Sequence of chain 1.A:
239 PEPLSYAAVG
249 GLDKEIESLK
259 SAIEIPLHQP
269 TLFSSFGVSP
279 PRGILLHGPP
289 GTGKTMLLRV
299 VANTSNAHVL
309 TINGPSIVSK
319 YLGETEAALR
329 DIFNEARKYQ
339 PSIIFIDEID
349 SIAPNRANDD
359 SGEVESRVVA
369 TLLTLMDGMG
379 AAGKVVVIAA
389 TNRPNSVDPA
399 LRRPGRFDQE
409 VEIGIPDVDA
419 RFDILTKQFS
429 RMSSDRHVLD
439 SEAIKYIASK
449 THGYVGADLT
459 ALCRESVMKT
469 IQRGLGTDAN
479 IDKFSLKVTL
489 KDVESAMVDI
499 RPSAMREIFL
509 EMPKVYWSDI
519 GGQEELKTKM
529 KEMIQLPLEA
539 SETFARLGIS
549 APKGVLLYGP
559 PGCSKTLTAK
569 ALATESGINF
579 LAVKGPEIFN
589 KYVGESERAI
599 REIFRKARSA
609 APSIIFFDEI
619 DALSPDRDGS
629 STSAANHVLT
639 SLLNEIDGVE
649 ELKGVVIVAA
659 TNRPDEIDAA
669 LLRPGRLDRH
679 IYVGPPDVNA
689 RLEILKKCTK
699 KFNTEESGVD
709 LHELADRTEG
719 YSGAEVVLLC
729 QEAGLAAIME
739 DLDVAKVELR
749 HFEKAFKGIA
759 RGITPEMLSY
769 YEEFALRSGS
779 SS

Binding-site contacts:
Ligand atom C1' contacts residue TDB1 of chain 1.I at 3.1 Å.
Ligand atom C5' contacts residue GLY560 of chain 1.A at 3.4 Å.
Ligand atom C6 contacts residue ILE692 of chain 1.A at 3.5 Å (hydrophobic).
Ligand atom O1A contacts residue LEU565 of chain 1.A at 2.8 Å (h-bond).
Ligand atom O1B contacts residue LYS563 of chain 1.A at 3.8 Å.
Ligand atom N6 contacts residue ILE692 of chain 1.A at 3.3 Å.
Ligand atom PB contacts residue GLY560 of chain 1.A at 3.3 Å.
Ligand atom O1B contacts residue GLY560 of chain 1.A at 2.5 Å (h-bond).
Ligand atom O2' contacts residue TDB1 of chain 1.I at 1.4 Å.
Ligand atom N1 contacts residue SER562 of chain 1.A at 3.7 Å.
Ligand atom O3B contacts residue LYS563 of chain 1.A at 3.1 Å (salt-bridge).
Ligand atom O2B contacts residue CYS561 of chain 1.A at 2.4 Å (h-bond).
Ligand atom O1B contacts residue PRO559 of chain 1.A at 3.5 Å.
Ligand atom N3 contacts residue GLY560 of chain 1.A at 3.4 Å (h-bond).
Ligand atom O3A contacts residue CYS561 of chain 1.A at 2.7 Å (h-bond).
Ligand atom O3' contacts residue TDB1 of chain 1.I at 3.2 Å (h-bond).
Ligand atom S1G contacts residue ASN660 of chain 1.A at 3.2 Å (h-bond).
Ligand atom C2 contacts residue GLY721 of chain 1.A at 3.5 Å.
Ligand atom O2B contacts residue GLY560 of chain 1.A at 3.3 Å (h-bond).
Ligand atom PB contacts residue CYS561 of chain 1.A at 3.2 Å.
Ligand atom O1A contacts residue THR564 of chain 1.A at 3.0 Å (h-bond).
Ligand atom O3G contacts residue THR564 of chain 1.A at 3.5 Å (h-bond).
Ligand atom O2B contacts residue LYS563 of chain 1.A at 1.3 Å (salt-bridge).
Ligand atom N1 contacts residue ILE692 of chain 1.A at 3.5 Å.
Ligand atom C2 contacts residue GLY560 of chain 1.A at 3.5 Å.
Ligand atom C8 contacts residue LEU565 of chain 1.A at 3.5 Å (hydrophobic).
Ligand atom O2B contacts residue PRO558 of chain 1.A at 3.7 Å.
Ligand atom O3A contacts residue LYS563 of chain 1.A at 3.5 Å (salt-bridge).
Ligand atom C2' contacts residue TDB1 of chain 1.I at 2.5 Å.
Ligand atom C3' contacts residue TDB1 of chain 1.I at 3.6 Å.
Ligand atom O3B contacts residue THR564 of chain 1.A at 3.6 Å (h-bond).
Ligand atom C8 contacts residue TDB1 of chain 1.I at 3.5 Å.
Ligand atom N7 contacts residue LEU565 of chain 1.A at 3.4 Å.
Ligand atom S1G contacts residue LYS563 of chain 1.A at 3.4 Å.
Ligand atom N9 contacts residue TDB1 of chain 1.I at 3.7 Å.
Ligand atom O3A contacts residue GLY560 of chain 1.A at 3.7 Å.
Ligand atom N6 contacts residue GLY519 of chain 1.A at 2.8 Å (h-bond).
Ligand atom PB contacts residue LYS563 of chain 1.A at 2.7 Å.
Ligand atom O2A contacts residue THR564 of chain 1.A at 2.9 Å (h-bond).
Ligand atom O1A contacts residue LYS563 of chain 1.A at 3.4 Å (salt-bridge).

A small-molecule ligand and the protein it binds are described below.
Small molecule (SMILES): Nc1ncnc2c1ncn2[C@@H]1O[C@H](COP(=O)(O)OP(=O)(O)OP(O)(O)=S)[C@@H](O)[C@H]1O